A small-molecule ligand and the protein it binds are described below.
Small molecule (SMILES): CC(=O)N[C@@H]1[C@@H](O)[C@H](O)[C@@H](CO)O[C@H]1O

Binding-site contacts:
Ligand atom C5 contacts residue TRP357 of chain 2.A at 3.8 Å (hydrophobic).
Ligand atom C3 contacts residue ASN65 of chain 2.A at 3.8 Å.
Ligand atom C4 contacts residue TRP357 of chain 2.A at 4.3 Å (hydrophobic).
Ligand atom O5 contacts residue ASN65 of chain 2.A at 2.4 Å (h-bond).
Ligand atom C4 contacts residue ASN65 of chain 2.A at 4.2 Å.
Ligand atom O3 contacts residue TRP357 of chain 2.A at 4.1 Å.
Ligand atom O5 contacts residue TRP357 of chain 2.A at 4.2 Å.
Ligand atom C1 contacts residue ASN65 of chain 2.A at 1.5 Å.
Ligand atom C7 contacts residue ASN65 of chain 2.A at 3.4 Å.
Ligand atom N2 contacts residue ASN65 of chain 2.A at 2.9 Å (h-bond).
Ligand atom N2 contacts residue TRP357 of chain 2.A at 3.1 Å (h-bond).
Ligand atom C2 contacts residue ASN65 of chain 2.A at 2.5 Å.
Ligand atom O4 contacts residue TRP357 of chain 2.A at 4.2 Å.
Ligand atom C2 contacts residue TRP357 of chain 2.A at 3.9 Å (hydrophobic).
Ligand atom C1 contacts residue TRP357 of chain 2.A at 3.7 Å (hydrophobic).
Ligand atom C7 contacts residue TRP357 of chain 2.A at 3.7 Å (hydrophobic).
Ligand atom O7 contacts residue ASN65 of chain 2.A at 3.5 Å (h-bond).
Ligand atom C3 contacts residue TRP357 of chain 2.A at 3.6 Å (hydrophobic).
Ligand atom C8 contacts residue TRP357 of chain 2.A at 3.3 Å (hydrophobic).
Ligand atom C5 contacts residue ASN65 of chain 2.A at 3.7 Å.

Sequence of chain 2.A:
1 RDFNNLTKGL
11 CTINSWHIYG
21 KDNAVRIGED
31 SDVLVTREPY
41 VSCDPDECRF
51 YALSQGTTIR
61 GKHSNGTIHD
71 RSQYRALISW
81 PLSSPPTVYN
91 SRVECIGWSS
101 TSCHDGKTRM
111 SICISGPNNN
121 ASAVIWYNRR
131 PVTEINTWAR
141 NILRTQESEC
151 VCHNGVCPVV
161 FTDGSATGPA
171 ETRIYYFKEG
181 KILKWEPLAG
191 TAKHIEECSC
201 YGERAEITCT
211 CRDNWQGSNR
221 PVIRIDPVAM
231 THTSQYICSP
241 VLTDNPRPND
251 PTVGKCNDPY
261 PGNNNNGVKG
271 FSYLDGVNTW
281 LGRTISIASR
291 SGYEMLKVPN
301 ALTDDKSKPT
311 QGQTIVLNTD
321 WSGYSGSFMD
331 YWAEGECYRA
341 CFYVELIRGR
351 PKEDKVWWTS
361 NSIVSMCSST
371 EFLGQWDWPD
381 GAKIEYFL